Sequence of chain 1.A:
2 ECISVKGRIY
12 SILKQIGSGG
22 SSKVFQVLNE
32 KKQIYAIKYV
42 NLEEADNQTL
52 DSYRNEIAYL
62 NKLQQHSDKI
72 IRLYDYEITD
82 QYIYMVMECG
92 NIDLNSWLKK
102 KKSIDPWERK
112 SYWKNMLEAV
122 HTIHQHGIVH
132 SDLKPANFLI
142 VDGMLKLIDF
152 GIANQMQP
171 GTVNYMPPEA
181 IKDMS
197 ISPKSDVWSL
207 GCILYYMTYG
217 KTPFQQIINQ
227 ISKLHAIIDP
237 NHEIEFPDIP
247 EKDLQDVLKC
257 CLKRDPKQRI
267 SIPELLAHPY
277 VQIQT

Binding-site contacts:
Ligand atom C21 contacts residue ILE93 of chain 1.A at 3.8 Å (hydrophobic).
Ligand atom C23 contacts residue GLN27 of chain 1.A at 3.5 Å.
Ligand atom C2 contacts residue ILE93 of chain 1.A at 3.9 Å (hydrophobic).
Ligand atom N6 contacts residue GLY91 of chain 1.A at 2.8 Å (h-bond).
Ligand atom C12 contacts residue ILE149 of chain 1.A at 3.5 Å (hydrophobic).
Ligand atom N6 contacts residue GLN27 of chain 1.A at 3.5 Å (h-bond).
Ligand atom C3 contacts residue ASN92 of chain 1.A at 3.7 Å.
Ligand atom C9 contacts residue GLU89 of chain 1.A at 3.2 Å.
Ligand atom C9 contacts residue ALA37 of chain 1.A at 3.4 Å (hydrophobic).
Ligand atom C contacts residue SER97 of chain 1.A at 3.8 Å.
Ligand atom C18 contacts residue GLY18 of chain 1.A at 3.8 Å.
Ligand atom N2 contacts residue CYS90 of chain 1.A at 2.6 Å (h-bond).
Ligand atom O contacts residue ASN92 of chain 1.A at 2.6 Å (h-bond).
Ligand atom C19 contacts residue VAL25 of chain 1.A at 3.8 Å (hydrophobic).
Ligand atom C22 contacts residue ASN92 of chain 1.A at 3.6 Å.
Ligand atom C9 contacts residue CYS90 of chain 1.A at 3.7 Å (hydrophobic).
Ligand atom C15 contacts residue ALA137 of chain 1.A at 3.9 Å (hydrophobic).
Ligand atom C5 contacts residue ILE17 of chain 1.A at 3.2 Å (hydrophobic).
Ligand atom C4 contacts residue ILE17 of chain 1.A at 3.8 Å (hydrophobic).
Ligand atom C10 contacts residue ALA37 of chain 1.A at 3.7 Å (hydrophobic).
Ligand atom C23 contacts residue GLY91 of chain 1.A at 3.5 Å.
Ligand atom C7 contacts residue LEU140 of chain 1.A at 3.6 Å (hydrophobic).
Ligand atom C8 contacts residue CYS90 of chain 1.A at 3.6 Å (hydrophobic).
Ligand atom C6 contacts residue ILE17 of chain 1.A at 3.3 Å (hydrophobic).
Ligand atom C1 contacts residue ILE93 of chain 1.A at 3.8 Å (hydrophobic).
Ligand atom C23 contacts residue CYS90 of chain 1.A at 3.5 Å (hydrophobic).
Ligand atom N6 contacts residue CYS90 of chain 1.A at 3.0 Å (h-bond).
Ligand atom N3 contacts residue MET88 of chain 1.A at 3.6 Å (h-bond).
Ligand atom C1 contacts residue ASP94 of chain 1.A at 3.4 Å.
Ligand atom C17 contacts residue MET157 of chain 1.A at 3.6 Å (hydrophobic).
Ligand atom C10 contacts residue ILE72 of chain 1.A at 3.7 Å (hydrophobic).
Ligand atom C23 contacts residue ASN92 of chain 1.A at 3.8 Å.
Ligand atom C10 contacts residue GLU89 of chain 1.A at 3.6 Å.
Ligand atom N3 contacts residue ILE149 of chain 1.A at 3.5 Å.
Ligand atom C21 contacts residue ASN92 of chain 1.A at 3.3 Å.
Ligand atom N2 contacts residue LEU140 of chain 1.A at 3.4 Å.
Ligand atom C4 contacts residue ILE93 of chain 1.A at 3.7 Å (hydrophobic).
Ligand atom C7 contacts residue CYS90 of chain 1.A at 3.4 Å (hydrophobic).
Ligand atom C5 contacts residue ASP94 of chain 1.A at 3.8 Å.
Ligand atom C20 contacts residue CYS90 of chain 1.A at 3.2 Å (hydrophobic).

A protein and the small-molecule ligand that binds it are described below.
Small molecule (SMILES): Cn1cc(-c2ccc(Nc3ccc(C#N)c(NC4CCCCC4)n3)cc2OCC#N)cn1